This protein binds this small molecule.
Small molecule (SMILES): CC(=O)N[C@@H]1[C@@H](O)[C@H](O)[C@@H](CO)O[C@H]1O

Sequence of chain 1.C:
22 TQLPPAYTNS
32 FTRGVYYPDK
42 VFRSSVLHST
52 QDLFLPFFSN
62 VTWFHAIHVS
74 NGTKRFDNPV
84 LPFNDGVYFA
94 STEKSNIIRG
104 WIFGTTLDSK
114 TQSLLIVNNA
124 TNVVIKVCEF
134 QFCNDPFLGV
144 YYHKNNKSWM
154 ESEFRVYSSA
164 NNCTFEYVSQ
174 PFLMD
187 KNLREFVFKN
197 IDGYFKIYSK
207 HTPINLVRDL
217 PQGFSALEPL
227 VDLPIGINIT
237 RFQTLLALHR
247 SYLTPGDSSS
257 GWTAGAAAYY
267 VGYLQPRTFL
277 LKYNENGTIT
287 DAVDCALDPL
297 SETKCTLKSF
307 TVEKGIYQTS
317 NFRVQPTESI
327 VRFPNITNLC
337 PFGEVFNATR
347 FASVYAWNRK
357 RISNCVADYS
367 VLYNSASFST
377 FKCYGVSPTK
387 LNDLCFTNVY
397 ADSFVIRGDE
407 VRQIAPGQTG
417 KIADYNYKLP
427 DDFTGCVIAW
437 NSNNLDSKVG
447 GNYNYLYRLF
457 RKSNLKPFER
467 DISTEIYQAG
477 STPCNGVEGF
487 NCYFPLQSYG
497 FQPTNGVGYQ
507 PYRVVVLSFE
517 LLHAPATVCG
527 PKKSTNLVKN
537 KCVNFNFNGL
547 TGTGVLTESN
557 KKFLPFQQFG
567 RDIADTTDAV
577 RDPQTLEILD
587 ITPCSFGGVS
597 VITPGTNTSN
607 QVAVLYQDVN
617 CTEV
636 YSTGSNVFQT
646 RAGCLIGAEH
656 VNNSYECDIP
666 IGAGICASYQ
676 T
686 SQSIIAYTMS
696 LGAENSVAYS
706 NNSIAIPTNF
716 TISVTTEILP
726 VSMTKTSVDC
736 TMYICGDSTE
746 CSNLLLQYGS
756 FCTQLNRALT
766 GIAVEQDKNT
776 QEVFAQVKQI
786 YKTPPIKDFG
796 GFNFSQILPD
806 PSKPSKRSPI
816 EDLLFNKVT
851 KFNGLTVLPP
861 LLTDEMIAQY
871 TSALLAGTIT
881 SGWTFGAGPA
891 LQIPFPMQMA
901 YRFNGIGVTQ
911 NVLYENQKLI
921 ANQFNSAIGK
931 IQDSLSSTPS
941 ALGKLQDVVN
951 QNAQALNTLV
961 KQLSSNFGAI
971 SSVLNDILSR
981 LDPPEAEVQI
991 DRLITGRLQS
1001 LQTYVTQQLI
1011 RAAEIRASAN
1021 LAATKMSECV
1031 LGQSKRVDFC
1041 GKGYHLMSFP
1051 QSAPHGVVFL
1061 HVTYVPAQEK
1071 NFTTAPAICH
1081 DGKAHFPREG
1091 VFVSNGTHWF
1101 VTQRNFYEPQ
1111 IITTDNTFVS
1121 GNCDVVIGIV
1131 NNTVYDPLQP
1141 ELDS

Binding-site contacts:
Ligand atom C2 contacts residue THR604 of chain 1.C at 4.2 Å.
Ligand atom C5 contacts residue ASN603 of chain 1.C at 3.7 Å.
Ligand atom N2 contacts residue ASN603 of chain 1.C at 2.9 Å (h-bond).
Ligand atom C3 contacts residue ASN603 of chain 1.C at 3.8 Å.
Ligand atom O5 contacts residue ASN603 of chain 1.C at 2.4 Å (h-bond).
Ligand atom C8 contacts residue ASN603 of chain 1.C at 4.4 Å.
Ligand atom O6 contacts residue GLU309 of chain 1.C at 3.4 Å (salt-bridge).
Ligand atom C6 contacts residue GLU309 of chain 1.C at 4.5 Å.
Ligand atom C2 contacts residue ASN603 of chain 1.C at 2.5 Å.
Ligand atom C8 contacts residue THR604 of chain 1.C at 4.4 Å.
Ligand atom O6 contacts residue PRO939 of chain 1.C at 4.5 Å.
Ligand atom C1 contacts residue THR604 of chain 1.C at 4.0 Å.
Ligand atom C1 contacts residue ASN603 of chain 1.C at 1.4 Å.
Ligand atom C4 contacts residue ASN603 of chain 1.C at 4.2 Å.
Ligand atom C7 contacts residue ASN603 of chain 1.C at 3.6 Å.
Ligand atom C6 contacts residue PRO939 of chain 1.C at 4.3 Å (hydrophobic).
Ligand atom N2 contacts residue THR604 of chain 1.C at 3.6 Å (h-bond).
Ligand atom O7 contacts residue ASN603 of chain 1.C at 4.0 Å.